Binding-site contacts:
Ligand atom C5 contacts residue LEU64 of chain 1.B at 3.8 Å (hydrophobic).
Ligand atom C19 contacts residue PRO52 of chain 1.B at 3.8 Å (hydrophobic).
Ligand atom C18 contacts residue TRP51 of chain 1.B at 3.5 Å (hydrophobic).
Ligand atom C1 contacts residue PHE53 of chain 1.B at 4.0 Å (hydrophobic).
Ligand atom C12 contacts residue TYR109 of chain 1.B at 3.9 Å (hydrophobic).
Ligand atom C24 contacts residue PRO52 of chain 1.B at 3.5 Å (hydrophobic).
Ligand atom C1 contacts residue PRO52 of chain 1.B at 3.7 Å (hydrophobic).
Ligand atom C9 contacts residue LEU64 of chain 1.B at 3.5 Å (hydrophobic).
Ligand atom O2 contacts residue ASN110 of chain 1.B at 3.3 Å (h-bond).
Ligand atom C19 contacts residue ILE116 of chain 1.B at 3.4 Å (hydrophobic).
Ligand atom N1 contacts residue VAL57 of chain 1.B at 4.0 Å.
Ligand atom C9 contacts residue TYR109 of chain 1.B at 3.9 Å (hydrophobic).
Ligand atom C5 contacts residue ASN110 of chain 1.B at 3.5 Å.
Ligand atom O2 contacts residue TYR109 of chain 1.B at 3.4 Å.
Ligand atom C18 contacts residue MET119 of chain 1.B at 3.8 Å (hydrophobic).
Ligand atom C4 contacts residue ASN110 of chain 1.B at 3.9 Å.
Ligand atom C7 contacts residue LEU64 of chain 1.B at 3.9 Å (hydrophobic).
Ligand atom C24 contacts residue LEU62 of chain 1.B at 3.8 Å (hydrophobic).
Ligand atom C11 contacts residue TYR109 of chain 1.B at 3.6 Å (hydrophobic).
Ligand atom C18 contacts residue PRO52 of chain 1.B at 3.9 Å (hydrophobic).
Ligand atom C7 contacts residue TYR109 of chain 1.B at 4.1 Å (hydrophobic).
Ligand atom C17 contacts residue TRP51 of chain 1.B at 4.0 Å (hydrophobic).
Ligand atom N3 contacts residue LEU64 of chain 1.B at 3.9 Å.
Ligand atom C1 contacts residue VAL57 of chain 1.B at 3.7 Å (hydrophobic).
Ligand atom O1 contacts residue LEU64 of chain 1.B at 3.9 Å.
Ligand atom C8 contacts residue TYR109 of chain 1.B at 4.1 Å (hydrophobic).
Ligand atom O2 contacts residue LEU64 of chain 1.B at 4.0 Å.
Ligand atom N1 contacts residue ASN110 of chain 1.B at 3.7 Å.
Ligand atom C8 contacts residue LEU64 of chain 1.B at 3.0 Å (hydrophobic).
Ligand atom N2 contacts residue ASN110 of chain 1.B at 3.1 Å (h-bond).
Ligand atom C23 contacts residue LEU62 of chain 1.B at 3.9 Å (hydrophobic).
Ligand atom C3 contacts residue ASN110 of chain 1.B at 4.0 Å.
Ligand atom C22 contacts residue PRO52 of chain 1.B at 4.1 Å (hydrophobic).
Ligand atom C18 contacts residue ILE116 of chain 1.B at 3.9 Å (hydrophobic).
Ligand atom C10 contacts residue TYR109 of chain 1.B at 3.6 Å (hydrophobic).
Ligand atom C2 contacts residue VAL57 of chain 1.B at 3.8 Å (hydrophobic).
Ligand atom C23 contacts residue PRO52 of chain 1.B at 3.5 Å (hydrophobic).
Ligand atom N3 contacts residue ASN110 of chain 1.B at 3.0 Å (h-bond).
Ligand atom C19 contacts residue TRP51 of chain 1.B at 4.0 Å (hydrophobic).
Ligand atom C14 contacts residue ILE116 of chain 1.B at 4.1 Å (hydrophobic).

This protein binds this small molecule.
Small molecule (SMILES): Cc1nnc2n1-c1ccccc1C(c1ccccc1)=N[C@H]2NC(=O)OCc1ccccc1

Sequence of chain 1.B:
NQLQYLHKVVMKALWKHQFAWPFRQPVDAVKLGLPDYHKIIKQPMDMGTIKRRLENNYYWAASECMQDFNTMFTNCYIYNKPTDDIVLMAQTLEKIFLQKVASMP